Binding-site contacts:
Ligand atom C1 contacts residue VAL658 of chain 1.A at 4.0 Å (hydrophobic).
Ligand atom N2 contacts residue ASN659 of chain 1.A at 2.9 Å (h-bond).
Ligand atom O5 contacts residue ASN659 of chain 1.A at 2.4 Å (h-bond).
Ligand atom O5 contacts residue VAL658 of chain 1.A at 4.4 Å.
Ligand atom C3 contacts residue ASN659 of chain 1.A at 3.8 Å.
Ligand atom C8 contacts residue ASN659 of chain 1.A at 4.4 Å.
Ligand atom O7 contacts residue ASN659 of chain 1.A at 3.9 Å.
Ligand atom C4 contacts residue ASN659 of chain 1.A at 4.2 Å.
Ligand atom C1 contacts residue ASN659 of chain 1.A at 1.4 Å.
Ligand atom C2 contacts residue ASN659 of chain 1.A at 2.4 Å.
Ligand atom C7 contacts residue ASN659 of chain 1.A at 3.6 Å.
Ligand atom C5 contacts residue ASN659 of chain 1.A at 3.7 Å.

Sequence of chain 1.A:
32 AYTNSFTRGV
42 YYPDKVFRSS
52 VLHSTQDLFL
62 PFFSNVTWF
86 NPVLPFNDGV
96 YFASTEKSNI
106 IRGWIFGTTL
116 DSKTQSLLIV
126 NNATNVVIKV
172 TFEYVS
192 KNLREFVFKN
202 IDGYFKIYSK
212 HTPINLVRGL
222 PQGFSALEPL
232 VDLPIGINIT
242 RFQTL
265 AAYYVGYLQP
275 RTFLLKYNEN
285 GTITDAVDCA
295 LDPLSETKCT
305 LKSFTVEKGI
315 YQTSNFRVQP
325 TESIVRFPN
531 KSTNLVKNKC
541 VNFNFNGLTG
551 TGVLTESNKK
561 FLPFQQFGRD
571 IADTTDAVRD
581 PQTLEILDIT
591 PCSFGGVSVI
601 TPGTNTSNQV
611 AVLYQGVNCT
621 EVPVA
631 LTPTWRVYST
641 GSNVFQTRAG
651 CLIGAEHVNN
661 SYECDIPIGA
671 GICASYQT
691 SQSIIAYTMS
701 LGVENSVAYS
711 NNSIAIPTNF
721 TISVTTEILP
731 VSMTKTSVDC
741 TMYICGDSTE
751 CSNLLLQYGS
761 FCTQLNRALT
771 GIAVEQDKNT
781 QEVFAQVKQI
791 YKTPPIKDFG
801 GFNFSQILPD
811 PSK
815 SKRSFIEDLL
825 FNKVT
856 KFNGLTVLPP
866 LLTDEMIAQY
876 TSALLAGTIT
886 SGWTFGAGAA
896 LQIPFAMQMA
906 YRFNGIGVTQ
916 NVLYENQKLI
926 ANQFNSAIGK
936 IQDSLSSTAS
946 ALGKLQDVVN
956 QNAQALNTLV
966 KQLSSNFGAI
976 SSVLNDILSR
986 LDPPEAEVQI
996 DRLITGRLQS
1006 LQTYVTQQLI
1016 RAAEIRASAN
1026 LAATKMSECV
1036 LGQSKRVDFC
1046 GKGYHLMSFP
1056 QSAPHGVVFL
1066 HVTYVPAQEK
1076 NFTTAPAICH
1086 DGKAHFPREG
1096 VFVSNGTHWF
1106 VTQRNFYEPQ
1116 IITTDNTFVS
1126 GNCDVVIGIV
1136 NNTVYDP

A protein and the small-molecule ligand that binds it are described below.
Small molecule (SMILES): CC(=O)N[C@@H]1[C@@H](O)[C@H](O)[C@@H](CO)O[C@H]1O